Binding-site contacts:
Ligand atom O03 contacts residue MET165 of chain 1.A at 3.6 Å.
Ligand atom C11 contacts residue MET49 of chain 1.A at 3.4 Å (hydrophobic).
Ligand atom C13 contacts residue MET49 of chain 1.A at 3.8 Å (hydrophobic).
Ligand atom C13 contacts residue MET165 of chain 1.A at 4.3 Å (hydrophobic).
Ligand atom N01 contacts residue GLU166 of chain 1.A at 2.6 Å (salt-bridge).
Ligand atom S12 contacts residue HIS164 of chain 1.A at 3.7 Å.
Ligand atom C11 contacts residue GLN189 of chain 1.A at 4.1 Å.
Ligand atom S12 contacts residue MET49 of chain 1.A at 3.5 Å.
Ligand atom C06 contacts residue ASN142 of chain 1.A at 3.9 Å.
Ligand atom C13 contacts residue HIS41 of chain 1.A at 3.5 Å.
Ligand atom C10 contacts residue ARG188 of chain 1.A at 4.3 Å.
Ligand atom C09 contacts residue MET49 of chain 1.A at 3.8 Å (hydrophobic).
Ligand atom S12 contacts residue MET165 of chain 1.A at 3.7 Å.
Ligand atom C11 contacts residue MET165 of chain 1.A at 3.7 Å (hydrophobic).
Ligand atom O03 contacts residue GLU166 of chain 1.A at 3.0 Å (salt-bridge).
Ligand atom C02 contacts residue MET165 of chain 1.A at 4.4 Å (hydrophobic).
Ligand atom C10 contacts residue GLN189 of chain 1.A at 4.3 Å.
Ligand atom C11 contacts residue ARG188 of chain 1.A at 3.6 Å.
Ligand atom C10 contacts residue MET49 of chain 1.A at 3.6 Å (hydrophobic).
Ligand atom C11 contacts residue ASP187 of chain 1.A at 3.9 Å.
Ligand atom S12 contacts residue HIS41 of chain 1.A at 3.5 Å (h-bond).
Ligand atom C13 contacts residue HIS164 of chain 1.A at 3.4 Å.
Ligand atom N01 contacts residue MET165 of chain 1.A at 4.0 Å.
Ligand atom S12 contacts residue ASP187 of chain 1.A at 4.0 Å.
Ligand atom S12 contacts residue ARG188 of chain 1.A at 4.4 Å.
Ligand atom C02 contacts residue GLU166 of chain 1.A at 3.6 Å.

Sequence of chain 1.A:
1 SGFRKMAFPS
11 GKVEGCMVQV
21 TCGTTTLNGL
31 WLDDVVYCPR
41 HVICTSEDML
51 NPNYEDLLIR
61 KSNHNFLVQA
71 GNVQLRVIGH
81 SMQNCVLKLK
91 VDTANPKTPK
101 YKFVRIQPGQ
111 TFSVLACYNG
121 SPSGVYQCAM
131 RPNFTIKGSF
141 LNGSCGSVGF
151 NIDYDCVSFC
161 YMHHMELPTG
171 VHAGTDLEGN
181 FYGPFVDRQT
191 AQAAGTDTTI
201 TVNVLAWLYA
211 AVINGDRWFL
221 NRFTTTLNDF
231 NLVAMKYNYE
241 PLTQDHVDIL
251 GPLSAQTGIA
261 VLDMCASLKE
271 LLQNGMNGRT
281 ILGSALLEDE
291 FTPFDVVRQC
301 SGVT

The small molecule below binds the protein below.
Small molecule (SMILES): NC(=O)[C@H]1CCC[C@H]1c1ccsc1